Binding-site contacts:
Ligand atom O4 contacts residue TYR192 of chain 2.A at 3.6 Å.
Ligand atom N4 contacts residue TYR163 of chain 3.A at 3.7 Å.
Ligand atom C15 contacts residue ASN122 of chain 3.A at 3.6 Å.
Ligand atom O6 contacts residue ASN122 of chain 3.A at 3.2 Å (h-bond).
Ligand atom N8 contacts residue ALA162 of chain 3.A at 3.4 Å (h-bond).
Ligand atom O7 contacts residue ASN122 of chain 3.A at 3.6 Å.
Ligand atom C16 contacts residue ALA162 of chain 3.A at 3.6 Å (hydrophobic).
Ligand atom O6 contacts residue GLU123 of chain 3.A at 2.9 Å (salt-bridge).
Ligand atom C15 contacts residue ALA162 of chain 3.A at 3.4 Å (hydrophobic).
Ligand atom C17 contacts residue ASP45 of chain 3.A at 3.7 Å.
Ligand atom C23 contacts residue GLU123 of chain 3.A at 3.5 Å.
Ligand atom C11 contacts residue LEU49 of chain 3.A at 3.7 Å (hydrophobic).
Ligand atom N8 contacts residue THR161 of chain 3.A at 2.6 Å (h-bond).
Ligand atom O7 contacts residue ALA162 of chain 3.A at 3.2 Å.
Ligand atom C contacts residue ASP150 of chain 2.A at 3.2 Å.
Ligand atom O5 contacts residue HIS71 of chain 3.A at 3.6 Å.
Ligand atom C16 contacts residue THR161 of chain 3.A at 3.1 Å.
Ligand atom C14 contacts residue ASP45 of chain 3.A at 3.7 Å.
Ligand atom N7 contacts residue TYR75 of chain 3.A at 3.2 Å.
Ligand atom N6 contacts residue ASN122 of chain 3.A at 2.9 Å (h-bond).
Ligand atom C6 contacts residue TYR163 of chain 3.A at 3.7 Å (hydrophobic).
Ligand atom C10 contacts residue LEU49 of chain 3.A at 3.7 Å (hydrophobic).
Ligand atom N8 contacts residue PHE74 of chain 3.A at 3.6 Å.
Ligand atom N5 contacts residue TYR163 of chain 3.A at 3.1 Å.
Ligand atom O7 contacts residue TYR163 of chain 3.A at 3.3 Å.
Ligand atom C10 contacts residue GLY46 of chain 3.A at 3.7 Å.
Ligand atom C contacts residue TYR163 of chain 3.A at 3.6 Å (hydrophobic).
Ligand atom C15 contacts residue THR161 of chain 3.A at 3.7 Å.
Ligand atom N7 contacts residue SER158 of chain 3.A at 3.2 Å (h-bond).
Ligand atom C5 contacts residue TYR163 of chain 3.A at 3.1 Å (hydrophobic).
Ligand atom N7 contacts residue ASN122 of chain 3.A at 2.6 Å (h-bond).
Ligand atom C24 contacts residue GLU123 of chain 3.A at 3.3 Å.
Ligand atom O7 contacts residue GLU123 of chain 3.A at 2.6 Å (salt-bridge).
Ligand atom C1 contacts residue ASP150 of chain 2.A at 3.6 Å.
Ligand atom N1 contacts residue ASP150 of chain 2.A at 3.0 Å (salt-bridge).
Ligand atom C24 contacts residue TYR163 of chain 3.A at 3.6 Å (hydrophobic).
Ligand atom C16 contacts residue PHE74 of chain 3.A at 3.3 Å (hydrophobic).
Ligand atom C14 contacts residue ALA162 of chain 3.A at 3.4 Å (hydrophobic).
Ligand atom O1 contacts residue LEU49 of chain 3.A at 3.4 Å.
Ligand atom O6 contacts residue ASP222 of chain 3.A at 3.7 Å.

The small molecule below binds the protein below.
Small molecule (SMILES): NCCNc1ncnc2c1ncn2[C@@H]1O[C@H](COCC#Cc2nc3c(N)ncnc3n2[C@@H]2O[C@H](CO)[C@@H](O)[C@H]2O)[C@@H](O)[C@H]1O

Sequence of chain 3.A:
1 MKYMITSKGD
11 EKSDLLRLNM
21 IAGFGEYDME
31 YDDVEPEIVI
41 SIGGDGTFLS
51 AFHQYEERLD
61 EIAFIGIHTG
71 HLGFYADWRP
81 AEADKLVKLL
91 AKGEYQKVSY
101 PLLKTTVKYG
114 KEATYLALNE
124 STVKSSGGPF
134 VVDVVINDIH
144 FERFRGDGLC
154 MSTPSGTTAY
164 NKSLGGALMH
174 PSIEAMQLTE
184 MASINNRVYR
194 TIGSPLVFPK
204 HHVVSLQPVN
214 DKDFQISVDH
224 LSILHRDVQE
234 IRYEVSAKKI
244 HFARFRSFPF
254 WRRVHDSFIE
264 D

Sequence of chain 2.A:
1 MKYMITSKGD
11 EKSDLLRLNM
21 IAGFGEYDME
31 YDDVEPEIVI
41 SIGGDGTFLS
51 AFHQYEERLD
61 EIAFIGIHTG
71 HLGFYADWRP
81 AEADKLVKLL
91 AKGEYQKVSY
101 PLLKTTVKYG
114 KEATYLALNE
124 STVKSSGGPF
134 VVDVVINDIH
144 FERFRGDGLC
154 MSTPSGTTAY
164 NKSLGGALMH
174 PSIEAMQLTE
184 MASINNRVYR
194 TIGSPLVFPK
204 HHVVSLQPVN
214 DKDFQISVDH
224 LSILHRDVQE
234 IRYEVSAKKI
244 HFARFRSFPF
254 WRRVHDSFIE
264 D